Sequence of chain 2.A:
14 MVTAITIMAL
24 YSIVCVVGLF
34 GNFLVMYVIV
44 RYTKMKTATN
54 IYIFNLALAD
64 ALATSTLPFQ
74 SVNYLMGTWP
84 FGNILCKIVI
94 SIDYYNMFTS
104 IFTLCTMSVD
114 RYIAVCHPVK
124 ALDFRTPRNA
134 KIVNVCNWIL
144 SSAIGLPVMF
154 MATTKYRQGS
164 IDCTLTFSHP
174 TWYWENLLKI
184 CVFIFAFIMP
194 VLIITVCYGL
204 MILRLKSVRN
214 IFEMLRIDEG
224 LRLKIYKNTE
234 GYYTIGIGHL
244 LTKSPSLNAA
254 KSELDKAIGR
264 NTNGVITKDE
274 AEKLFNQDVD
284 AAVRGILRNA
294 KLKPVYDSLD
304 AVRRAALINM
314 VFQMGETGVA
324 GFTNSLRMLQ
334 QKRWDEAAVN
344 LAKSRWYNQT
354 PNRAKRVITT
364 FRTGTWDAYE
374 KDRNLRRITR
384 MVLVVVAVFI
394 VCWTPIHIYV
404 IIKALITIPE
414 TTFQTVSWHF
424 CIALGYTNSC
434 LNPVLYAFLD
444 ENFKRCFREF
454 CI

This small molecule binds to this protein.
Small molecule (SMILES): COC(=O)CCC(=O)N[C@@H]1CC[C@@]2(O)[C@H]3Cc4ccc(O)c5c4[C@@]2(CCN3CC2CC2)[C@H]1O5

Binding-site contacts:
Ligand atom CAX contacts residue LYS182 of chain 2.A at 2.5 Å.
Ligand atom CAU contacts residue LYS182 of chain 2.A at 2.5 Å.
Ligand atom CAI contacts residue ASP96 of chain 2.A at 3.7 Å.
Ligand atom CAY contacts residue LYS182 of chain 2.A at 3.9 Å.
Ligand atom CAF contacts residue MET100 of chain 2.A at 4.0 Å (hydrophobic).
Ligand atom CAQ contacts residue ILE425 of chain 2.A at 3.7 Å (hydrophobic).
Ligand atom OAD contacts residue VAL185 of chain 2.A at 3.1 Å.
Ligand atom CAL contacts residue ASP96 of chain 2.A at 3.8 Å.
Ligand atom CAL contacts residue TYR97 of chain 2.A at 3.7 Å (hydrophobic).
Ligand atom CAH contacts residue ILE399 of chain 2.A at 3.6 Å (hydrophobic).
Ligand atom OAD contacts residue VAL403 of chain 2.A at 3.9 Å.
Ligand atom CBE contacts residue TRP396 of chain 2.A at 4.0 Å (hydrophobic).
Ligand atom CAR contacts residue ASP96 of chain 2.A at 4.1 Å.
Ligand atom CAF contacts residue ILE399 of chain 2.A at 3.9 Å (hydrophobic).
Ligand atom CBE contacts residue ASP96 of chain 2.A at 3.6 Å.
Ligand atom CAL contacts residue MET100 of chain 2.A at 4.0 Å (hydrophobic).
Ligand atom CAN contacts residue TYR97 of chain 2.A at 3.8 Å (hydrophobic).
Ligand atom CAW contacts residue GLU178 of chain 2.A at 3.5 Å.
Ligand atom CAK contacts residue MET100 of chain 2.A at 3.5 Å (hydrophobic).
Ligand atom OAS contacts residue ASP96 of chain 2.A at 3.4 Å (salt-bridge).
Ligand atom OAZ contacts residue LYS406 of chain 2.A at 3.9 Å.
Ligand atom CAF contacts residue VAL403 of chain 2.A at 3.8 Å (hydrophobic).
Ligand atom OAV contacts residue LYS182 of chain 2.A at 3.1 Å (salt-bridge).
Ligand atom CAE contacts residue MET100 of chain 2.A at 4.0 Å (hydrophobic).
Ligand atom CAX contacts residue GLU178 of chain 2.A at 3.4 Å.
Ligand atom NAJ contacts residue ASP96 of chain 2.A at 2.6 Å (salt-bridge).
Ligand atom CBG contacts residue TRP396 of chain 2.A at 3.4 Å (hydrophobic).
Ligand atom CBE contacts residue TYR429 of chain 2.A at 3.7 Å (hydrophobic).
Ligand atom NAT contacts residue LYS182 of chain 2.A at 3.2 Å (salt-bridge).
Ligand atom CAE contacts residue HIS400 of chain 2.A at 4.0 Å.
Ligand atom OAA contacts residue TYR97 of chain 2.A at 3.2 Å (h-bond).
Ligand atom OAV contacts residue TRP421 of chain 2.A at 3.6 Å.
Ligand atom CAW contacts residue LYS182 of chain 2.A at 1.5 Å.
Ligand atom OAV contacts residue VAL403 of chain 2.A at 3.6 Å.
Ligand atom CBD contacts residue ASP96 of chain 2.A at 3.2 Å.
Ligand atom CAE contacts residue VAL403 of chain 2.A at 3.7 Å (hydrophobic).
Ligand atom CAK contacts residue ASP96 of chain 2.A at 3.3 Å.
Ligand atom CBD contacts residue TRP396 of chain 2.A at 3.9 Å (hydrophobic).
Ligand atom CBF contacts residue TYR429 of chain 2.A at 3.5 Å (hydrophobic).
Ligand atom CAO contacts residue VAL403 of chain 2.A at 4.1 Å (hydrophobic).